Sequence of chain 1.G:
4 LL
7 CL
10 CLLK

Sequence of chain 1.E:
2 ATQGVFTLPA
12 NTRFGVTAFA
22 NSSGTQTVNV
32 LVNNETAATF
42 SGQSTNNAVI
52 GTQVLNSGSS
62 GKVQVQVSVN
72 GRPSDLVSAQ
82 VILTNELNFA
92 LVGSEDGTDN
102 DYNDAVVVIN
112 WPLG

A small-molecule ligand and the protein it binds are described below.
Small molecule (SMILES): C[C@@H]1O[C@@H](CC(=O)O)[C@@H](O)[C@H](O)[C@@H]1O

Binding-site contacts:
Ligand atom O5 contacts residue SER23 of chain 1.F at 3.5 Å (h-bond).
Ligand atom C4 contacts residue ASP105 of chain 1.F at 3.3 Å.
Ligand atom O3 contacts residue ASP100 of chain 1.F at 2.6 Å (salt-bridge).
Ligand atom C2 contacts residue CA1 of chain 1.R at 3.4 Å.
Ligand atom O2 contacts residue CA1 of chain 1.R at 2.5 Å.
Ligand atom C3 contacts residue ASP100 of chain 1.F at 3.2 Å.
Ligand atom O4 contacts residue ASP97 of chain 1.F at 2.6 Å (salt-bridge).
Ligand atom O5 contacts residue SER24 of chain 1.F at 2.9 Å (h-bond).
Ligand atom C4 contacts residue CA1 of chain 1.Q at 3.4 Å.
Ligand atom O7A contacts residue LYS13 of chain 1.G at 2.3 Å (salt-bridge).
Ligand atom C5 contacts residue LYS13 of chain 1.G at 3.3 Å.
Ligand atom O3 contacts residue CA1 of chain 1.Q at 2.5 Å.
Ligand atom C7 contacts residue LYS13 of chain 1.G at 1.4 Å.
Ligand atom C3 contacts residue CA1 of chain 1.R at 3.4 Å.
Ligand atom O2 contacts residue SER23 of chain 1.F at 3.5 Å.
Ligand atom C1M contacts residue GLY115 of chain 1.E at 3.6 Å.
Ligand atom O3 contacts residue CA1 of chain 1.R at 2.5 Å.
Ligand atom C2 contacts residue ASP100 of chain 1.F at 3.9 Å.
Ligand atom C2 contacts residue GLY115 of chain 1.E at 3.4 Å.
Ligand atom O3 contacts residue ASP102 of chain 1.F at 3.0 Å (salt-bridge).
Ligand atom C5 contacts residue ASP97 of chain 1.F at 3.8 Å.
Ligand atom C1 contacts residue SER24 of chain 1.F at 3.9 Å.
Ligand atom O2 contacts residue ASP105 of chain 1.F at 3.8 Å.
Ligand atom O4 contacts residue ASP100 of chain 1.F at 3.7 Å.
Ligand atom C1M contacts residue SER24 of chain 1.F at 3.5 Å.
Ligand atom C4 contacts residue SER23 of chain 1.F at 3.6 Å.
Ligand atom C5 contacts residue SER24 of chain 1.F at 3.9 Å.
Ligand atom C3 contacts residue CA1 of chain 1.Q at 3.4 Å.
Ligand atom C4 contacts residue CA1 of chain 1.R at 3.8 Å.
Ligand atom C5 contacts residue SER23 of chain 1.F at 3.4 Å.
Ligand atom O3 contacts residue ASP105 of chain 1.F at 3.0 Å (salt-bridge).
Ligand atom O4 contacts residue GLU96 of chain 1.F at 3.5 Å (salt-bridge).
Ligand atom O2 contacts residue GLY115 of chain 1.E at 2.5 Å (h-bond).
Ligand atom O4 contacts residue CA1 of chain 1.Q at 2.6 Å.
Ligand atom C3 contacts residue ASP105 of chain 1.F at 3.8 Å.
Ligand atom O2 contacts residue ASN22 of chain 1.F at 3.0 Å (h-bond).
Ligand atom O5 contacts residue LYS13 of chain 1.G at 3.8 Å.
Ligand atom C6 contacts residue LYS13 of chain 1.G at 2.4 Å.
Ligand atom C4 contacts residue ASP97 of chain 1.F at 3.5 Å.
Ligand atom O4 contacts residue ASP105 of chain 1.F at 3.2 Å (salt-bridge).

Sequence of chain 1.F:
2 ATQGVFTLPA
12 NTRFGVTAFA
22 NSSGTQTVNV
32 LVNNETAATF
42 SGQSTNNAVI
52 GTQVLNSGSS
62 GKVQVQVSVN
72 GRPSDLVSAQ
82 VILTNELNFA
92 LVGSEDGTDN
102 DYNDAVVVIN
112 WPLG